Sequence of chain 1.B:
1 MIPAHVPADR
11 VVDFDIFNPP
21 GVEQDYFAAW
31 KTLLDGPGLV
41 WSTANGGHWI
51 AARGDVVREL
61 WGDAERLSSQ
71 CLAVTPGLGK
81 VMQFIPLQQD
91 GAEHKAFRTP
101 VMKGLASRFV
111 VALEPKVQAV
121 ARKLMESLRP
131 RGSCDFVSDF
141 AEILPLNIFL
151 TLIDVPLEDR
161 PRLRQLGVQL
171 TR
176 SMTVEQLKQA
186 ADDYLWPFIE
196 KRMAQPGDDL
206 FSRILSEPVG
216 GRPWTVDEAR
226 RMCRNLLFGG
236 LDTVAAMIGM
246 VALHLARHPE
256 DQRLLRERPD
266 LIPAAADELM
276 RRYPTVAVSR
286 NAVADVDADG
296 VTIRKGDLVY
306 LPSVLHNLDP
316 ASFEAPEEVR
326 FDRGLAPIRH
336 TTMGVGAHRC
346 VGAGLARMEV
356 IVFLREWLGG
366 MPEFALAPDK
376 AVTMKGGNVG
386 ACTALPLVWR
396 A

Binding-site contacts:
Ligand atom C4 contacts residue ASN383 of chain 1.B at 4.1 Å.
Ligand atom C3 contacts residue VAL384 of chain 1.B at 4.4 Å (hydrophobic).
Ligand atom O2 contacts residue ASN383 of chain 1.B at 3.4 Å.
Ligand atom O2 contacts residue VAL283 of chain 1.B at 3.7 Å.
Ligand atom C5 contacts residue ALA282 of chain 1.B at 3.5 Å (hydrophobic).
Ligand atom C1 contacts residue VAL283 of chain 1.B at 4.5 Å (hydrophobic).
Ligand atom O1 contacts residue GLY234 of chain 1.B at 4.2 Å.
Ligand atom C1 contacts residue HEM1 of chain 1.F at 3.7 Å.
Ligand atom C5 contacts residue ASN383 of chain 1.B at 4.2 Å.
Ligand atom C4 contacts residue VAL281 of chain 1.B at 3.9 Å (hydrophobic).
Ligand atom C2 contacts residue VAL281 of chain 1.B at 4.0 Å (hydrophobic).
Ligand atom C4 contacts residue VAL384 of chain 1.B at 4.0 Å (hydrophobic).
Ligand atom C6 contacts residue ALA282 of chain 1.B at 3.7 Å (hydrophobic).
Ligand atom C6 contacts residue VAL283 of chain 1.B at 2.8 Å (hydrophobic).
Ligand atom C4 contacts residue ALA282 of chain 1.B at 3.7 Å (hydrophobic).
Ligand atom C2 contacts residue THR238 of chain 1.B at 4.1 Å.
Ligand atom O1 contacts residue THR238 of chain 1.B at 3.9 Å.
Ligand atom C6 contacts residue HEM1 of chain 1.F at 4.2 Å.
Ligand atom O2 contacts residue LEU72 of chain 1.B at 4.2 Å.
Ligand atom O2 contacts residue ALA282 of chain 1.B at 2.7 Å (h-bond).
Ligand atom C1 contacts residue VAL281 of chain 1.B at 3.8 Å (hydrophobic).
Ligand atom C5 contacts residue VAL283 of chain 1.B at 4.0 Å (hydrophobic).

This protein binds this small molecule.
Small molecule (SMILES): C[C@@H](O)CC[C@@H](C)O